Sequence of chain 1.C:
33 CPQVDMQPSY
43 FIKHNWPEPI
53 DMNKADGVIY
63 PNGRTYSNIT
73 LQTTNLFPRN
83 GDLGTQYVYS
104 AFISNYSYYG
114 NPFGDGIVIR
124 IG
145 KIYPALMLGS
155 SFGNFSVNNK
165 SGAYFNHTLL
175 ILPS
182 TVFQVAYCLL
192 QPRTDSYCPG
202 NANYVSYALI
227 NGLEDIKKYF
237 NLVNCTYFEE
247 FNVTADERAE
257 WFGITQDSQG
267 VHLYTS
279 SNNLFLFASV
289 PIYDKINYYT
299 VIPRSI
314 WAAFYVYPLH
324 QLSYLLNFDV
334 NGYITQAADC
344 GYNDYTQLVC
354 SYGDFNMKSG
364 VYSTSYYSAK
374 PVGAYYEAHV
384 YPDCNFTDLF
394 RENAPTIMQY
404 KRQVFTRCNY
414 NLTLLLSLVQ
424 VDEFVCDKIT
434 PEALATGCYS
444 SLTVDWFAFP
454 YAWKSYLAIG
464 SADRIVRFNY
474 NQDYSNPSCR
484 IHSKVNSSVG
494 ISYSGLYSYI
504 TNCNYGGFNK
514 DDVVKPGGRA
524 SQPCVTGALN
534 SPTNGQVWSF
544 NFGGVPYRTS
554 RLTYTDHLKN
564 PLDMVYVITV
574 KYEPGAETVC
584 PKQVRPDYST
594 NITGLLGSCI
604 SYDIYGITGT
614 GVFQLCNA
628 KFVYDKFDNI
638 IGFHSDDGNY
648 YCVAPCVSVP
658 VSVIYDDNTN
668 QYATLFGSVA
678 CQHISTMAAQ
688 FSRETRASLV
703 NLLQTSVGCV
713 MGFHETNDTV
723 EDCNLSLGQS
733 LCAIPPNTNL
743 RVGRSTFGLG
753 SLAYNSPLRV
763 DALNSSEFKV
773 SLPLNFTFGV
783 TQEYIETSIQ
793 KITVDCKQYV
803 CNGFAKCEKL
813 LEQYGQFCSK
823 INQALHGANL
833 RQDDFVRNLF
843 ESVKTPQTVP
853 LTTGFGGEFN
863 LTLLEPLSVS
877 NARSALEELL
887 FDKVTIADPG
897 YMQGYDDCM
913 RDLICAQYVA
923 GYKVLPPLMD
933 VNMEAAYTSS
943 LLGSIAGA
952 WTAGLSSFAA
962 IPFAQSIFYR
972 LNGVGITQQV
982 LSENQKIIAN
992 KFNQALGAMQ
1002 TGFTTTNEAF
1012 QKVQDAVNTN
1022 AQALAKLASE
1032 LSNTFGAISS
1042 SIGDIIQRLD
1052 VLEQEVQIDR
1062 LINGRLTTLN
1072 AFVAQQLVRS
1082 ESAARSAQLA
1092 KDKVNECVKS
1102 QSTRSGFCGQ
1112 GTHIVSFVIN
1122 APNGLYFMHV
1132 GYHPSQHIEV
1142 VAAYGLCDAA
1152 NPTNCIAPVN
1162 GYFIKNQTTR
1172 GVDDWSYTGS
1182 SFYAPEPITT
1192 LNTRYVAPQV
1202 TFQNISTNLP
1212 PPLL

Binding-site contacts:
Ligand atom C7 contacts residue PHE1203 of chain 1.C at 3.3 Å (hydrophobic).
Ligand atom C2 contacts residue PHE1203 of chain 1.C at 3.7 Å (hydrophobic).
Ligand atom C7 contacts residue ASN1205 of chain 1.C at 3.4 Å.
Ligand atom O7 contacts residue PHE1203 of chain 1.C at 4.3 Å.
Ligand atom O7 contacts residue ASN1205 of chain 1.C at 3.4 Å (h-bond).
Ligand atom C1 contacts residue ASN1205 of chain 1.C at 1.4 Å.
Ligand atom O3 contacts residue VAL1201 of chain 1.C at 3.0 Å (h-bond).
Ligand atom C3 contacts residue GLN1200 of chain 1.C at 4.4 Å.
Ligand atom O4 contacts residue VAL1201 of chain 1.C at 4.1 Å.
Ligand atom C8 contacts residue PHE1203 of chain 1.C at 3.1 Å (hydrophobic).
Ligand atom C4 contacts residue ASN1205 of chain 1.C at 4.2 Å.
Ligand atom C8 contacts residue VAL1201 of chain 1.C at 4.4 Å (hydrophobic).
Ligand atom C7 contacts residue VAL1201 of chain 1.C at 4.3 Å (hydrophobic).
Ligand atom N2 contacts residue PHE1203 of chain 1.C at 2.8 Å (h-bond).
Ligand atom O5 contacts residue ASN1205 of chain 1.C at 2.2 Å (h-bond).
Ligand atom C5 contacts residue ASN1205 of chain 1.C at 3.5 Å.
Ligand atom N2 contacts residue ASN1205 of chain 1.C at 3.1 Å (h-bond).
Ligand atom C3 contacts residue PHE1203 of chain 1.C at 4.4 Å (hydrophobic).
Ligand atom C8 contacts residue GLN1204 of chain 1.C at 3.4 Å.
Ligand atom C6 contacts residue ASN1205 of chain 1.C at 4.4 Å.
Ligand atom C1 contacts residue PHE1203 of chain 1.C at 3.5 Å (hydrophobic).
Ligand atom C3 contacts residue ASN1205 of chain 1.C at 3.9 Å.
Ligand atom C2 contacts residue ASN1205 of chain 1.C at 2.6 Å.
Ligand atom C2 contacts residue VAL1201 of chain 1.C at 4.1 Å (hydrophobic).
Ligand atom N2 contacts residue VAL1201 of chain 1.C at 3.5 Å (h-bond).
Ligand atom C3 contacts residue VAL1201 of chain 1.C at 3.5 Å (hydrophobic).
Ligand atom C8 contacts residue SER768 of chain 1.C at 4.0 Å.

The protein below binds the small molecule below.
Small molecule (SMILES): CC(=O)N[C@@H]1[C@@H](O)[C@H](O)[C@@H](CO)O[C@H]1O